Binding-site contacts:
Ligand atom C7 contacts residue ASN120 of chain 1.A at 3.2 Å.
Ligand atom C8 contacts residue ASN120 of chain 1.A at 4.3 Å.
Ligand atom C8 contacts residue SER160 of chain 1.A at 3.9 Å.
Ligand atom O7 contacts residue HIS222 of chain 1.A at 4.0 Å.
Ligand atom C1 contacts residue THR122 of chain 1.A at 3.9 Å.
Ligand atom C8 contacts residue ILE158 of chain 1.A at 3.6 Å (hydrophobic).
Ligand atom C3 contacts residue ASN120 of chain 1.A at 3.8 Å.
Ligand atom O7 contacts residue ASN120 of chain 1.A at 3.1 Å (h-bond).
Ligand atom C1 contacts residue ASN120 of chain 1.A at 1.4 Å.
Ligand atom O7 contacts residue ILE158 of chain 1.A at 3.6 Å.
Ligand atom C2 contacts residue ASN120 of chain 1.A at 2.4 Å.
Ligand atom C8 contacts residue LEU163 of chain 1.A at 4.2 Å (hydrophobic).
Ligand atom C6 contacts residue PRO124 of chain 1.A at 4.2 Å (hydrophobic).
Ligand atom N2 contacts residue ASN120 of chain 1.A at 2.9 Å (h-bond).
Ligand atom O5 contacts residue ASN120 of chain 1.A at 2.4 Å (h-bond).
Ligand atom C6 contacts residue THR122 of chain 1.A at 4.4 Å.
Ligand atom C4 contacts residue ASN120 of chain 1.A at 4.2 Å.
Ligand atom O5 contacts residue THR122 of chain 1.A at 3.8 Å.
Ligand atom C5 contacts residue THR122 of chain 1.A at 3.8 Å.
Ligand atom C7 contacts residue ILE158 of chain 1.A at 4.0 Å (hydrophobic).
Ligand atom C5 contacts residue ASN120 of chain 1.A at 3.7 Å.

A small-molecule ligand and the protein it binds are described below.
Small molecule (SMILES): CC(=O)N[C@@H]1[C@@H](O)[C@H](O)[C@@H](CO)O[C@H]1O

Sequence of chain 1.A:
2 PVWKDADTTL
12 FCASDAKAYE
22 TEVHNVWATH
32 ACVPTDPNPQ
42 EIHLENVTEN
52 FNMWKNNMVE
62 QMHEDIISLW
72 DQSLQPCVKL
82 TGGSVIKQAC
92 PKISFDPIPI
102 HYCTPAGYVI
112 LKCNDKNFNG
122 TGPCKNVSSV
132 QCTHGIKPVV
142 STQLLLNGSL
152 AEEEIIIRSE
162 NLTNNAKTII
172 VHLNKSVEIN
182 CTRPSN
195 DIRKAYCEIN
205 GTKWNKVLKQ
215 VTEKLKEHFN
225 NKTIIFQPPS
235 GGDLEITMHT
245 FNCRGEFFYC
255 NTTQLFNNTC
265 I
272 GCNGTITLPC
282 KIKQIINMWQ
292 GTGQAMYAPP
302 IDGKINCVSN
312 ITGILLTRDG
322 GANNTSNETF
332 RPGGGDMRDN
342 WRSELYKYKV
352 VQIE